Sequence of chain 1.A:
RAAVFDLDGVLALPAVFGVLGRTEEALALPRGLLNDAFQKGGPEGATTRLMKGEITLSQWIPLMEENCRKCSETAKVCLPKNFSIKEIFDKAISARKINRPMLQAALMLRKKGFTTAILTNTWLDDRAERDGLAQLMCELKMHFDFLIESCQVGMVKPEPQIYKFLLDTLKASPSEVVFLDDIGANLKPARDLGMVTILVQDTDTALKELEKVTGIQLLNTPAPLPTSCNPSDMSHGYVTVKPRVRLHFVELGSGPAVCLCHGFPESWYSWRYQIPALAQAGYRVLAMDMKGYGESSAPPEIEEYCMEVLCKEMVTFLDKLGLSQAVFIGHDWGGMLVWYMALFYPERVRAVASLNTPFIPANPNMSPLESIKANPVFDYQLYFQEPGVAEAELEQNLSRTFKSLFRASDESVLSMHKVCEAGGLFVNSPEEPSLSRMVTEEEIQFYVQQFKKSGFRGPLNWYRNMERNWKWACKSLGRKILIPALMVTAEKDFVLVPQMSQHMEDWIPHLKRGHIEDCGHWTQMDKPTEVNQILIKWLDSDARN

A small-molecule ligand and the protein it binds are described below.
Small molecule (SMILES): O=C(NCCC(c1ccccc1)c1ccccc1)c1cccnc1

Binding-site contacts:
Ligand atom C22 contacts residue TRP336 of chain 1.A at 3.6 Å (hydrophobic).
Ligand atom C18 contacts residue ASP335 of chain 1.A at 3.8 Å.
Ligand atom C5 contacts residue MET419 of chain 1.A at 3.8 Å (hydrophobic).
Ligand atom C9 contacts residue TYR466 of chain 1.A at 3.4 Å (hydrophobic).
Ligand atom C17 contacts residue TYR383 of chain 1.A at 3.5 Å (hydrophobic).
Ligand atom C10 contacts residue TYR383 of chain 1.A at 3.4 Å (hydrophobic).
Ligand atom C16 contacts residue HIS524 of chain 1.A at 3.6 Å.
Ligand atom C21 contacts residue TRP336 of chain 1.A at 3.8 Å (hydrophobic).
Ligand atom C20 contacts residue GLN384 of chain 1.A at 3.4 Å.
Ligand atom C4 contacts residue HIS524 of chain 1.A at 3.4 Å.
Ligand atom C20 contacts residue TRP336 of chain 1.A at 3.5 Å (hydrophobic).
Ligand atom O19 contacts residue TYR466 of chain 1.A at 2.6 Å (h-bond).
Ligand atom C8 contacts residue HIS524 of chain 1.A at 3.3 Å.
Ligand atom C9 contacts residue TYR383 of chain 1.A at 3.8 Å (hydrophobic).
Ligand atom C6 contacts residue LEU408 of chain 1.A at 3.9 Å (hydrophobic).
Ligand atom C11 contacts residue LEU408 of chain 1.A at 3.6 Å (hydrophobic).
Ligand atom C4 contacts residue ASP335 of chain 1.A at 3.7 Å.
Ligand atom C8 contacts residue VAL498 of chain 1.A at 3.4 Å (hydrophobic).
Ligand atom C17 contacts residue TRP336 of chain 1.A at 3.8 Å (hydrophobic).
Ligand atom C12 contacts residue TRP525 of chain 1.A at 3.9 Å (hydrophobic).
Ligand atom C13 contacts residue VAL498 of chain 1.A at 3.1 Å (hydrophobic).
Ligand atom C24 contacts residue MET339 of chain 1.A at 3.4 Å (hydrophobic).
Ligand atom C11 contacts residue PHE267 of chain 1.A at 3.8 Å (hydrophobic).
Ligand atom C1 contacts residue HIS524 of chain 1.A at 3.5 Å.
Ligand atom C15 contacts residue PHE387 of chain 1.A at 3.8 Å (hydrophobic).
Ligand atom C13 contacts residue HIS524 of chain 1.A at 3.3 Å.
Ligand atom O19 contacts residue TYR383 of chain 1.A at 2.8 Å (h-bond).
Ligand atom N14 contacts residue ASP335 of chain 1.A at 2.7 Å (salt-bridge).
Ligand atom C21 contacts residue ASP335 of chain 1.A at 3.0 Å.
Ligand atom O19 contacts residue GLN384 of chain 1.A at 3.4 Å (h-bond).
Ligand atom C7 contacts residue HIS524 of chain 1.A at 3.9 Å.
Ligand atom C5 contacts residue TYR383 of chain 1.A at 3.6 Å (hydrophobic).
Ligand atom C18 contacts residue TRP336 of chain 1.A at 3.4 Å (hydrophobic).
Ligand atom C7 contacts residue TRP525 of chain 1.A at 3.4 Å (hydrophobic).
Ligand atom C17 contacts residue TYR466 of chain 1.A at 3.1 Å (hydrophobic).
Ligand atom C3 contacts residue HIS524 of chain 1.A at 3.5 Å.
Ligand atom C9 contacts residue ASP335 of chain 1.A at 3.5 Å.
Ligand atom N23 contacts residue ASP335 of chain 1.A at 3.8 Å.
Ligand atom C17 contacts residue ASP335 of chain 1.A at 3.6 Å.
Ligand atom N14 contacts residue TYR466 of chain 1.A at 3.5 Å (h-bond).